Sequence of chain 1.D:
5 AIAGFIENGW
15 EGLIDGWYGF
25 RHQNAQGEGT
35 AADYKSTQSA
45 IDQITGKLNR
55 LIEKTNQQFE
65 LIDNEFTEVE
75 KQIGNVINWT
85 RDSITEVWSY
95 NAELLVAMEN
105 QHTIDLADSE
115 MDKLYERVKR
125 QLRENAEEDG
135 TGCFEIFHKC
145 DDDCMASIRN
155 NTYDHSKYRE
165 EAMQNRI

Binding-site contacts:
Ligand atom C2 contacts residue ASN32 of chain 1.C at 2.5 Å.
Ligand atom O5 contacts residue ASN32 of chain 1.C at 2.4 Å (h-bond).
Ligand atom C5 contacts residue ASN32 of chain 1.C at 3.7 Å.
Ligand atom C6 contacts residue THR34 of chain 1.C at 4.0 Å.
Ligand atom C6 contacts residue THR313 of chain 1.C at 4.4 Å.
Ligand atom C7 contacts residue ASN32 of chain 1.C at 3.6 Å.
Ligand atom C5 contacts residue THR313 of chain 1.C at 4.3 Å.
Ligand atom O7 contacts residue ASN32 of chain 1.C at 3.9 Å.
Ligand atom C3 contacts residue ASN32 of chain 1.C at 3.8 Å.
Ligand atom C1 contacts residue THR313 of chain 1.C at 3.6 Å.
Ligand atom O5 contacts residue THR313 of chain 1.C at 3.1 Å (h-bond).
Ligand atom N2 contacts residue ASN32 of chain 1.C at 2.9 Å (h-bond).
Ligand atom O6 contacts residue LEU52 of chain 1.D at 3.5 Å.
Ligand atom C8 contacts residue THR34 of chain 1.C at 4.5 Å.
Ligand atom C1 contacts residue ASN32 of chain 1.C at 1.4 Å.
Ligand atom O6 contacts residue THR313 of chain 1.C at 4.0 Å.
Ligand atom C4 contacts residue ASN32 of chain 1.C at 4.2 Å.

The small molecule below binds the protein below.
Small molecule (SMILES): CC(=O)N[C@H]1[C@H](O[C@H]2[C@H](O)[C@@H](NC(C)=O)CO[C@@H]2CO)O[C@H](CO)[C@@H](O[C@@H]2O[C@H](CO)[C@@H](O)[C@H](O)[C@@H]2O)[C@@H]1O

Sequence of chain 1.C:
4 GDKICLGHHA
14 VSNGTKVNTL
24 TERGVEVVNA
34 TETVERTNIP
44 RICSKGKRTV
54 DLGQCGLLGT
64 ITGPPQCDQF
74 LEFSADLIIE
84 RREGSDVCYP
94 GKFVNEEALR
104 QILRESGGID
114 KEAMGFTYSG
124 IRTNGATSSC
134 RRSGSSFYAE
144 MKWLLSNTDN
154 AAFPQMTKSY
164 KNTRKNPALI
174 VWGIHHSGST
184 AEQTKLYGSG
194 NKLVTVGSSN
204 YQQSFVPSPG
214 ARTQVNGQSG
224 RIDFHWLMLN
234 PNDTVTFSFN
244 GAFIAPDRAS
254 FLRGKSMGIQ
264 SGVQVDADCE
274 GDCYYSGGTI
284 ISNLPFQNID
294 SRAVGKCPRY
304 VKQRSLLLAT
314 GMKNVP